Binding-site contacts:
Ligand atom C1 contacts residue ASN167 of chain 1.E at 1.4 Å.
Ligand atom O7 contacts residue ASN167 of chain 1.E at 4.4 Å.
Ligand atom C6 contacts residue ARG162 of chain 1.E at 3.8 Å.
Ligand atom O6 contacts residue ARG162 of chain 1.E at 3.4 Å (salt-bridge).
Ligand atom O5 contacts residue ASN167 of chain 1.E at 2.4 Å (h-bond).
Ligand atom C1 contacts residue ARG162 of chain 1.E at 4.0 Å.
Ligand atom C4 contacts residue ASN167 of chain 1.E at 4.3 Å.
Ligand atom C5 contacts residue ASN167 of chain 1.E at 3.7 Å.
Ligand atom C3 contacts residue ASN167 of chain 1.E at 3.8 Å.
Ligand atom O5 contacts residue ARG162 of chain 1.E at 3.1 Å (salt-bridge).
Ligand atom C2 contacts residue ASN167 of chain 1.E at 2.5 Å.
Ligand atom C8 contacts residue ASN167 of chain 1.E at 3.6 Å.
Ligand atom N2 contacts residue ASN167 of chain 1.E at 2.5 Å (h-bond).
Ligand atom C5 contacts residue ARG162 of chain 1.E at 4.0 Å.
Ligand atom C7 contacts residue ASN167 of chain 1.E at 3.4 Å.

A small-molecule ligand and the protein it binds are described below.
Small molecule (SMILES): CC(=O)N[C@@H]1[C@@H](O)[C@H](O)[C@@H](CO)O[C@H]1O

Sequence of chain 1.E:
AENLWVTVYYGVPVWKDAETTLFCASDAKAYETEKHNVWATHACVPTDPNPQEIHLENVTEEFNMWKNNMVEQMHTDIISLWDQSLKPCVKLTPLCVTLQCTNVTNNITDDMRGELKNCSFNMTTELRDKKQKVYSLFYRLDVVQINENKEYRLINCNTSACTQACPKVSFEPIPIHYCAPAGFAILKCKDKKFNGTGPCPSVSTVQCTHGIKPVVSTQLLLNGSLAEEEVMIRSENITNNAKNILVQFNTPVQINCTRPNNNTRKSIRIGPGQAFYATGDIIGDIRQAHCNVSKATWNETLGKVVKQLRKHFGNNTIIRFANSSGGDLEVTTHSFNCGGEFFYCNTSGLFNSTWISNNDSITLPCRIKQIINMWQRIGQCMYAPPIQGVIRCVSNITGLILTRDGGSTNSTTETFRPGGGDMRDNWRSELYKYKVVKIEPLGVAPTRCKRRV